Sequence of chain 7.A:
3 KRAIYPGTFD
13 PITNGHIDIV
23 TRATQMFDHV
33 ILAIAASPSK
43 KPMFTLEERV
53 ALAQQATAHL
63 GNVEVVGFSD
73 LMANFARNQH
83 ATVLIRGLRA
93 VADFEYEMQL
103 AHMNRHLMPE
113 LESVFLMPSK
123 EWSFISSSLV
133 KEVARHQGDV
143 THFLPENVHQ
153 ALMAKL

Binding-site contacts:
Ligand atom C contacts residue ASN106 of chain 3.A at 3.1 Å.
Ligand atom C3 contacts residue LEU102 of chain 3.A at 3.6 Å (hydrophobic).
Ligand atom C1 contacts residue LEU109 of chain 3.A at 3.6 Å (hydrophobic).
Ligand atom C12 contacts residue ALA37 of chain 3.A at 3.4 Å (hydrophobic).
Ligand atom C6 contacts residue ASP72 of chain 3.A at 3.8 Å.
Ligand atom C1 contacts residue MET105 of chain 3.A at 3.9 Å (hydrophobic).
Ligand atom C14 contacts residue LEU73 of chain 3.A at 3.7 Å (hydrophobic).
Ligand atom C12 contacts residue SO41 of chain 3.G at 3.9 Å.
Ligand atom C8 contacts residue ALA37 of chain 3.A at 3.8 Å (hydrophobic).
Ligand atom C9 contacts residue GLU134 of chain 7.A at 3.8 Å.
Ligand atom N contacts residue GLU134 of chain 7.A at 3.1 Å (salt-bridge).
Ligand atom C7 contacts residue ASP72 of chain 3.A at 3.4 Å.
Ligand atom C6 contacts residue HIS138 of chain 7.A at 3.2 Å.
Ligand atom N1 contacts residue LEU73 of chain 3.A at 3.6 Å.
Ligand atom C2 contacts residue VAL135 of chain 7.A at 3.7 Å (hydrophobic).
Ligand atom C11 contacts residue ALA37 of chain 3.A at 3.7 Å (hydrophobic).
Ligand atom CL contacts residue PRO8 of chain 3.A at 3.8 Å.
Ligand atom C12 contacts residue MET74 of chain 3.A at 3.9 Å (hydrophobic).
Ligand atom C13 contacts residue ALA37 of chain 3.A at 3.5 Å (hydrophobic).
Ligand atom C1 contacts residue ASN106 of chain 3.A at 3.0 Å.
Ligand atom C contacts residue LEU73 of chain 3.A at 3.6 Å (hydrophobic).
Ligand atom C2 contacts residue LEU102 of chain 3.A at 3.8 Å (hydrophobic).
Ligand atom C contacts residue MET74 of chain 3.A at 3.8 Å (hydrophobic).
Ligand atom C11 contacts residue SER39 of chain 3.A at 3.8 Å.
Ligand atom C3 contacts residue VAL135 of chain 7.A at 3.8 Å (hydrophobic).
Ligand atom CL contacts residue SO41 of chain 3.G at 3.4 Å.
Ligand atom C11 contacts residue SO41 of chain 3.G at 3.4 Å.
Ligand atom CL contacts residue MET74 of chain 3.A at 3.5 Å.
Ligand atom CL contacts residue GLY9 of chain 3.A at 3.5 Å.
Ligand atom O contacts residue ALA75 of chain 3.A at 3.0 Å (h-bond).
Ligand atom N1 contacts residue MET74 of chain 3.A at 2.9 Å (h-bond).
Ligand atom C2 contacts residue MET105 of chain 3.A at 3.7 Å (hydrophobic).
Ligand atom C13 contacts residue MET74 of chain 3.A at 3.8 Å (hydrophobic).
Ligand atom O contacts residue MET74 of chain 3.A at 3.3 Å.
Ligand atom O contacts residue ASN106 of chain 3.A at 2.7 Å (h-bond).
Ligand atom C13 contacts residue PHE70 of chain 3.A at 3.8 Å (hydrophobic).
Ligand atom C14 contacts residue MET74 of chain 3.A at 3.7 Å (hydrophobic).
Ligand atom C10 contacts residue SER39 of chain 3.A at 3.4 Å.
Ligand atom O contacts residue LEU73 of chain 3.A at 3.5 Å.
Ligand atom O contacts residue LEU109 of chain 3.A at 3.8 Å.

Sequence of chain 3.A:
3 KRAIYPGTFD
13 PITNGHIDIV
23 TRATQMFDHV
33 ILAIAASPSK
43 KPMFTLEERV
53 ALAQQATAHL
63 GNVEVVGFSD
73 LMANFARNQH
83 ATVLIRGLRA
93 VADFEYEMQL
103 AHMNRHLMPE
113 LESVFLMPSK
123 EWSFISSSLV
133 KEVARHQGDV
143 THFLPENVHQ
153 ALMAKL

The protein below binds the small molecule below.
Small molecule (SMILES): Oc1cccc2nc(CCc3cccc(Cl)c3)[nH]c12